This small molecule binds to this protein.
Small molecule (SMILES): CCC(=O)N1CC2(CC(n3nc(C4CCCCC4)c(-c4c(C)ccc5[nH]ncc45)c3C)C2)C1

Sequence of chain 1.B:
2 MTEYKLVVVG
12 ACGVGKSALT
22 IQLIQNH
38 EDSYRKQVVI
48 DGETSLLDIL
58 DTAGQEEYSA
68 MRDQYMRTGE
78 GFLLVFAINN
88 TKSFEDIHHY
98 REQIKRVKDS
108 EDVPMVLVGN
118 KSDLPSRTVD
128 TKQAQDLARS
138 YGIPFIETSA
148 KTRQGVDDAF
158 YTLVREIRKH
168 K

Binding-site contacts:
Ligand atom C19 contacts residue ALA60 of chain 1.B at 3.6 Å (hydrophobic).
Ligand atom C21 contacts residue GLU63 of chain 1.B at 3.6 Å.
Ligand atom C8 contacts residue TYR97 of chain 1.B at 3.8 Å (hydrophobic).
Ligand atom C1 contacts residue MET73 of chain 1.B at 3.6 Å (hydrophobic).
Ligand atom N7 contacts residue ARG69 of chain 1.B at 3.6 Å.
Ligand atom C4 contacts residue ASP70 of chain 1.B at 3.4 Å.
Ligand atom O26 contacts residue THR59 of chain 1.B at 3.5 Å (h-bond).
Ligand atom C19 contacts residue ARG69 of chain 1.B at 3.6 Å.
Ligand atom C28 contacts residue CYS13 of chain 1.B at 1.8 Å (hydrophobic).
Ligand atom C5 contacts residue ARG103 of chain 1.B at 3.6 Å.
Ligand atom N7 contacts residue TYR65 of chain 1.B at 3.6 Å.
Ligand atom C4 contacts residue ARG69 of chain 1.B at 3.7 Å.
Ligand atom C6 contacts residue ARG69 of chain 1.B at 3.5 Å.
Ligand atom C6 contacts residue GLU64 of chain 1.B at 3.3 Å.
Ligand atom N14 contacts residue TYR97 of chain 1.B at 3.6 Å.
Ligand atom C5 contacts residue ASP70 of chain 1.B at 3.4 Å.
Ligand atom C22 contacts residue THR59 of chain 1.B at 3.8 Å.
Ligand atom C27 contacts residue CYS13 of chain 1.B at 2.7 Å (hydrophobic).
Ligand atom C25 contacts residue ALA60 of chain 1.B at 3.7 Å (hydrophobic).
Ligand atom C24 contacts residue ALA60 of chain 1.B at 3.7 Å (hydrophobic).
Ligand atom N9 contacts residue ARG103 of chain 1.B at 3.7 Å.
Ligand atom N9 contacts residue ARG69 of chain 1.B at 3.7 Å.
Ligand atom C33 contacts residue GLU64 of chain 1.B at 3.6 Å.
Ligand atom C3 contacts residue ARG69 of chain 1.B at 3.6 Å.
Ligand atom C22 contacts residue GLY11 of chain 1.B at 3.2 Å.
Ligand atom C1 contacts residue GLN100 of chain 1.B at 3.4 Å.
Ligand atom C27 contacts residue GLY61 of chain 1.B at 3.4 Å.
Ligand atom C24 contacts residue GLY61 of chain 1.B at 3.4 Å.
Ligand atom N9 contacts residue SER66 of chain 1.B at 3.5 Å (h-bond).
Ligand atom C22 contacts residue LYS17 of chain 1.B at 3.6 Å.
Ligand atom N7 contacts residue SER66 of chain 1.B at 3.0 Å (h-bond).
Ligand atom N23 contacts residue CYS13 of chain 1.B at 3.7 Å.
Ligand atom N9 contacts residue ASP70 of chain 1.B at 2.8 Å (salt-bridge).
Ligand atom N9 contacts residue TYR65 of chain 1.B at 3.7 Å.
Ligand atom C29 contacts residue TYR97 of chain 1.B at 3.7 Å (hydrophobic).
Ligand atom O26 contacts residue LYS17 of chain 1.B at 2.8 Å (salt-bridge).
Ligand atom C25 contacts residue CYS13 of chain 1.B at 3.2 Å (hydrophobic).
Ligand atom C21 contacts residue GLY11 of chain 1.B at 3.8 Å.
Ligand atom N7 contacts residue GLU64 of chain 1.B at 3.6 Å.
Ligand atom C2 contacts residue GLN100 of chain 1.B at 3.6 Å.